This small molecule binds to this protein.
Small molecule (SMILES): CC(=O)N[C@@H]1[C@@H](O)[C@H](O)[C@@H](CO)O[C@H]1O

Sequence of chain 1.A:
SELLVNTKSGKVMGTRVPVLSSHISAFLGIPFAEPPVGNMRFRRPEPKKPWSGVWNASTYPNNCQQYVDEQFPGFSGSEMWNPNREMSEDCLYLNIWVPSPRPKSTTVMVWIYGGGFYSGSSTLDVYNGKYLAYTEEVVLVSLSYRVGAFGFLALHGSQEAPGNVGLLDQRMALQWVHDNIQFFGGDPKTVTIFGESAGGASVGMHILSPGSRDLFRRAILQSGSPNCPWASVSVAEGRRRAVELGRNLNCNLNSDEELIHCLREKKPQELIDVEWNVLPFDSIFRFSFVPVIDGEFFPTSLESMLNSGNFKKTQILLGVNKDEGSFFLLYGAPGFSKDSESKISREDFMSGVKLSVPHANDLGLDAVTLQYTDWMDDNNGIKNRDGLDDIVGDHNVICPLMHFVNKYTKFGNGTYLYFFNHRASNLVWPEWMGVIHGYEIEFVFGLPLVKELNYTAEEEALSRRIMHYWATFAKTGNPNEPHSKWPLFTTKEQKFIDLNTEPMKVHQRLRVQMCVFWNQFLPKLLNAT

Binding-site contacts:
Ligand atom N2 contacts residue SER61 of chain 1.A at 4.3 Å.
Ligand atom C8 contacts residue THR62 of chain 1.A at 3.0 Å.
Ligand atom C7 contacts residue ASN59 of chain 1.A at 3.5 Å.
Ligand atom C3 contacts residue SER61 of chain 1.A at 4.0 Å.
Ligand atom O3 contacts residue ASN59 of chain 1.A at 4.2 Å.
Ligand atom C8 contacts residue SER61 of chain 1.A at 3.7 Å.
Ligand atom C7 contacts residue THR62 of chain 1.A at 3.3 Å.
Ligand atom C3 contacts residue ASN59 of chain 1.A at 3.5 Å.
Ligand atom C8 contacts residue ASN59 of chain 1.A at 3.3 Å.
Ligand atom C7 contacts residue SER61 of chain 1.A at 4.4 Å.
Ligand atom C5 contacts residue ASN59 of chain 1.A at 3.4 Å.
Ligand atom N2 contacts residue ASN59 of chain 1.A at 3.0 Å (h-bond).
Ligand atom C6 contacts residue ASN59 of chain 1.A at 4.3 Å.
Ligand atom C4 contacts residue ASN59 of chain 1.A at 4.0 Å.
Ligand atom C2 contacts residue ASN59 of chain 1.A at 2.1 Å.
Ligand atom O7 contacts residue THR62 of chain 1.A at 3.2 Å (h-bond).
Ligand atom C1 contacts residue ASN59 of chain 1.A at 1.5 Å.
Ligand atom O3 contacts residue SER61 of chain 1.A at 3.3 Å (h-bond).
Ligand atom C2 contacts residue SER61 of chain 1.A at 3.6 Å.
Ligand atom O6 contacts residue ASN59 of chain 1.A at 3.9 Å.
Ligand atom C1 contacts residue SER61 of chain 1.A at 4.5 Å.
Ligand atom O5 contacts residue ASN59 of chain 1.A at 2.1 Å (h-bond).
Ligand atom O5 contacts residue SER61 of chain 1.A at 4.5 Å.
Ligand atom O6 contacts residue MET16 of chain 1.A at 3.6 Å.
Ligand atom N2 contacts residue THR62 of chain 1.A at 4.2 Å.